The protein below binds the small molecule below.
Small molecule (SMILES): O=C1c2ccccc2C(=O)c2c(O)c(O)cc(O)c21

Sequence of chain 1.B:
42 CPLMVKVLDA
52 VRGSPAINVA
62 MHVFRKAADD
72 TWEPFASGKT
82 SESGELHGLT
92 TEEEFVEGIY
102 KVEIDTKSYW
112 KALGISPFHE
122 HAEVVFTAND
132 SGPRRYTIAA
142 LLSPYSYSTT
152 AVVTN

Binding-site contacts:
Ligand atom O3 contacts residue LEU49 of chain 1.B at 3.4 Å.
Ligand atom C10 contacts residue 9TF1 of chain 2.C at 0.3 Å.
Ligand atom C11 contacts residue LYS47 of chain 1.B at 3.3 Å.
Ligand atom C13 contacts residue 9TF1 of chain 2.C at 0.2 Å.
Ligand atom O1 contacts residue LEU49 of chain 2.B at 2.9 Å.
Ligand atom C12 contacts residue 9TF1 of chain 2.C at 0.3 Å.
Ligand atom C9 contacts residue 9TF1 of chain 2.C at 0.3 Å.
Ligand atom C7 contacts residue LEU49 of chain 2.B at 3.4 Å (hydrophobic).
Ligand atom O5 contacts residue 9TF1 of chain 2.C at 0.3 Å (h-bond).
Ligand atom C5 contacts residue 9TF1 of chain 2.C at 0.1 Å.
Ligand atom C2 contacts residue LEU142 of chain 1.B at 3.7 Å (hydrophobic).
Ligand atom O5 contacts residue LEU49 of chain 2.B at 3.4 Å.
Ligand atom C7 contacts residue ALA140 of chain 1.B at 3.4 Å (hydrophobic).
Ligand atom O4 contacts residue 9TF1 of chain 2.C at 1.2 Å.
Ligand atom C14 contacts residue LEU49 of chain 1.B at 3.5 Å (hydrophobic).
Ligand atom O4 contacts residue LYS47 of chain 1.B at 2.4 Å (salt-bridge).
Ligand atom C1 contacts residue 9TF1 of chain 2.C at 0.1 Å.
Ligand atom O1 contacts residue 9TF1 of chain 2.C at 0.2 Å (h-bond).
Ligand atom C6 contacts residue THR151 of chain 1.B at 3.4 Å.
Ligand atom C11 contacts residue 9TF1 of chain 2.C at 0.3 Å.
Ligand atom C3 contacts residue THR151 of chain 2.B at 3.5 Å.
Ligand atom O1 contacts residue ALA140 of chain 1.B at 3.0 Å.
Ligand atom O2 contacts residue 9TF1 of chain 2.C at 0.2 Å (h-bond).
Ligand atom C2 contacts residue THR151 of chain 2.B at 3.8 Å.
Ligand atom C2 contacts residue 9TF1 of chain 2.C at 0.1 Å.
Ligand atom C14 contacts residue ALA140 of chain 2.B at 3.5 Å (hydrophobic).
Ligand atom C10 contacts residue LYS47 of chain 2.B at 3.3 Å.
Ligand atom O3 contacts residue ALA140 of chain 2.B at 3.7 Å.
Ligand atom C8 contacts residue 9TF1 of chain 2.C at 0.2 Å.
Ligand atom O2 contacts residue LEU49 of chain 1.B at 2.9 Å.
Ligand atom O2 contacts residue ALA140 of chain 2.B at 3.0 Å.
Ligand atom C6 contacts residue 9TF1 of chain 2.C at 0.1 Å.
Ligand atom C1 contacts residue LEU142 of chain 2.B at 3.6 Å (hydrophobic).
Ligand atom C3 contacts residue 9TF1 of chain 2.C at 0.1 Å.
Ligand atom C14 contacts residue 9TF1 of chain 2.C at 0.2 Å.
Ligand atom O3 contacts residue 9TF1 of chain 2.C at 0.3 Å (h-bond).
Ligand atom O5 contacts residue ALA140 of chain 1.B at 3.5 Å.
Ligand atom C4 contacts residue 9TF1 of chain 2.C at 0.1 Å.
Ligand atom C7 contacts residue 9TF1 of chain 2.C at 0.2 Å.
Ligand atom C1 contacts residue THR151 of chain 1.B at 3.8 Å.

Sequence of chain 2.B:
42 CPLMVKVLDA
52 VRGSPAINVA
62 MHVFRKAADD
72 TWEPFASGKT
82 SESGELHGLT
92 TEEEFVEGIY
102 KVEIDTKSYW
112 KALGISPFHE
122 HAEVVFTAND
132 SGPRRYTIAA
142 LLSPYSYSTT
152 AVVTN